Binding-site contacts:
Ligand atom CL2 contacts residue MET224 of chain 43.A at 2.9 Å.
Ligand atom C3B contacts residue PHE186 of chain 43.A at 3.7 Å (hydrophobic).
Ligand atom C2D contacts residue SER107 of chain 43.A at 3.8 Å.
Ligand atom C1B contacts residue VAL188 of chain 43.A at 3.8 Å (hydrophobic).
Ligand atom C2A contacts residue PHE186 of chain 43.A at 3.3 Å (hydrophobic).
Ligand atom CL1 contacts residue VAL188 of chain 43.A at 3.5 Å.
Ligand atom N3A contacts residue ALA24 of chain 43.C at 3.6 Å.
Ligand atom C4B contacts residue PHE186 of chain 43.A at 3.4 Å (hydrophobic).
Ligand atom C5A contacts residue PHE186 of chain 43.A at 3.5 Å (hydrophobic).
Ligand atom C3D contacts residue LEU116 of chain 43.A at 3.6 Å (hydrophobic).
Ligand atom C4C contacts residue TYR128 of chain 43.A at 3.5 Å (hydrophobic).
Ligand atom CL2 contacts residue ILE104 of chain 43.A at 3.1 Å.
Ligand atom C4 contacts residue LEU106 of chain 43.A at 2.5 Å (hydrophobic).
Ligand atom C4A contacts residue VAL176 of chain 43.A at 3.7 Å (hydrophobic).
Ligand atom N3A contacts residue PRO174 of chain 43.A at 3.6 Å (h-bond).
Ligand atom C6B contacts residue VAL188 of chain 43.A at 3.8 Å (hydrophobic).
Ligand atom C5 contacts residue LEU106 of chain 43.A at 3.5 Å (hydrophobic).
Ligand atom C1B contacts residue TYR152 of chain 43.A at 3.8 Å (hydrophobic).
Ligand atom N2 contacts residue MET221 of chain 43.A at 3.5 Å (h-bond).
Ligand atom O1A contacts residue ALA150 of chain 43.A at 3.8 Å.
Ligand atom C5A contacts residue VAL176 of chain 43.A at 3.2 Å (hydrophobic).
Ligand atom O1D contacts residue SER107 of chain 43.A at 3.2 Å.
Ligand atom C4A contacts residue SER175 of chain 43.A at 3.8 Å.
Ligand atom C31 contacts residue LEU106 of chain 43.A at 3.8 Å (hydrophobic).
Ligand atom C3 contacts residue LEU106 of chain 43.A at 3.4 Å (hydrophobic).
Ligand atom C5A contacts residue ALA150 of chain 43.A at 3.2 Å (hydrophobic).
Ligand atom C31 contacts residue ASN219 of chain 43.A at 3.8 Å.
Ligand atom C3B contacts residue MET224 of chain 43.A at 3.4 Å (hydrophobic).
Ligand atom O1 contacts residue MET221 of chain 43.A at 3.1 Å (h-bond).
Ligand atom O1B contacts residue TYR152 of chain 43.A at 3.8 Å.
Ligand atom C5B contacts residue TYR152 of chain 43.A at 3.8 Å (hydrophobic).
Ligand atom C2B contacts residue MET224 of chain 43.A at 3.6 Å (hydrophobic).
Ligand atom C1C contacts residue TYR128 of chain 43.A at 3.5 Å (hydrophobic).
Ligand atom C6B contacts residue TYR152 of chain 43.A at 3.8 Å (hydrophobic).
Ligand atom C5C contacts residue VAL188 of chain 43.A at 2.9 Å (hydrophobic).
Ligand atom N2 contacts residue ASN219 of chain 43.A at 3.4 Å (h-bond).
Ligand atom CL1 contacts residue LEU25 of chain 43.C at 3.5 Å.
Ligand atom O1A contacts residue PHE186 of chain 43.A at 2.9 Å.
Ligand atom C4A contacts residue PRO174 of chain 43.A at 3.3 Å (hydrophobic).
Ligand atom C3C contacts residue ILE104 of chain 43.A at 3.6 Å (hydrophobic).

Sequence of chain 43.A:
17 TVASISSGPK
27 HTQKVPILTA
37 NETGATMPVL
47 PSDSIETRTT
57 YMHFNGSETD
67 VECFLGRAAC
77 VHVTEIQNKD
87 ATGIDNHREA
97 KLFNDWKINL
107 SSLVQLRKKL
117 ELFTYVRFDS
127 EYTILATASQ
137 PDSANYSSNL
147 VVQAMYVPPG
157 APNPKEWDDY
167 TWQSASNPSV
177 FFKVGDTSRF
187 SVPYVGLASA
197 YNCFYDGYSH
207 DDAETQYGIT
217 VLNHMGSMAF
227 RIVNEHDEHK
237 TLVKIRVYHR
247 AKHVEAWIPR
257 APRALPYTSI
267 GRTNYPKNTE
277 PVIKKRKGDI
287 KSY

Sequence of chain 43.C:
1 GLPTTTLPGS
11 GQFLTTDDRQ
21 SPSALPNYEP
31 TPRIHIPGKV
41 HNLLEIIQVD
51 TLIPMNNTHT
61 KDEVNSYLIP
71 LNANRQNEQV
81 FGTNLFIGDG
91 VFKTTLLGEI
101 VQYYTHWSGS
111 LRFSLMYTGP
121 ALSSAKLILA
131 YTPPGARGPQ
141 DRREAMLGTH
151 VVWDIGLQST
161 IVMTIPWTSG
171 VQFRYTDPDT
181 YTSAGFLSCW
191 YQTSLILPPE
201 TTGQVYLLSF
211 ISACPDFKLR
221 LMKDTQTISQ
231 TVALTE

This protein binds this small molecule.
Small molecule (SMILES): OCCOCOCc1cc(CCCCCOc2c(Cl)cc(C3=NCCO3)cc2Cl)on1

Sequence of chain 44.C:
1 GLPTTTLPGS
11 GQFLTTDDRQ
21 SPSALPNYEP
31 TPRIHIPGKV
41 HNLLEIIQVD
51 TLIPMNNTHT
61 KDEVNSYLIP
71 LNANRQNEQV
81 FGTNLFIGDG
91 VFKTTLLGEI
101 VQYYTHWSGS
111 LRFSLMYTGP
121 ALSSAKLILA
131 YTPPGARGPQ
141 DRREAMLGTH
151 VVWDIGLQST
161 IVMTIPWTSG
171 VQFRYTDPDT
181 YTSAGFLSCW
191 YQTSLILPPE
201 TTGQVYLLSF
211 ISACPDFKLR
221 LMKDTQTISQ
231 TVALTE